The small molecule below binds the protein below.
Small molecule (SMILES): CC(C)Oc1cc2c(-c3ccc(C#N)cc3)cccc2cc1C(N)=O

Binding-site contacts:
Ligand atom C19 contacts residue ASN179 of chain 1.A at 3.9 Å.
Ligand atom O24 contacts residue TYR127 of chain 1.A at 3.6 Å.
Ligand atom O24 contacts residue MET128 of chain 1.A at 2.6 Å (h-bond).
Ligand atom N25 contacts residue LEU181 of chain 1.A at 3.8 Å.
Ligand atom N25 contacts residue VAL126 of chain 1.A at 3.1 Å (h-bond).
Ligand atom C18 contacts residue GLU57 of chain 1.A at 3.8 Å.
Ligand atom C1 contacts residue TYR125 of chain 1.A at 3.5 Å (hydrophobic).
Ligand atom C2 contacts residue LEU181 of chain 1.A at 3.8 Å (hydrophobic).
Ligand atom N20 contacts residue LYS176 of chain 1.A at 2.9 Å (salt-bridge).
Ligand atom C15 contacts residue ASN179 of chain 1.A at 3.7 Å.
Ligand atom C23 contacts residue LEU181 of chain 1.A at 3.9 Å (hydrophobic).
Ligand atom C17 contacts residue GLY58 of chain 1.A at 3.8 Å.
Ligand atom O24 contacts residue VAL126 of chain 1.A at 4.0 Å.
Ligand atom O4 contacts residue LEU181 of chain 1.A at 3.2 Å.
Ligand atom C15 contacts residue ALA178 of chain 1.A at 3.0 Å (hydrophobic).
Ligand atom N25 contacts residue MET128 of chain 1.A at 3.8 Å.
Ligand atom C22 contacts residue LEU181 of chain 1.A at 3.6 Å (hydrophobic).
Ligand atom N25 contacts residue ALA74 of chain 1.A at 3.1 Å.
Ligand atom C23 contacts residue MET128 of chain 1.A at 3.6 Å (hydrophobic).
Ligand atom C10 contacts residue MET55 of chain 1.A at 3.9 Å (hydrophobic).
Ligand atom C5 contacts residue VAL63 of chain 1.A at 3.8 Å (hydrophobic).
Ligand atom O24 contacts residue ALA74 of chain 1.A at 3.7 Å.
Ligand atom C17 contacts residue GLU57 of chain 1.A at 3.3 Å.
Ligand atom C10 contacts residue ASP135 of chain 1.A at 3.8 Å.
Ligand atom C19 contacts residue LYS176 of chain 1.A at 3.9 Å.
Ligand atom C5 contacts residue LEU181 of chain 1.A at 3.4 Å (hydrophobic).
Ligand atom C3 contacts residue TYR125 of chain 1.A at 3.9 Å (hydrophobic).
Ligand atom C7 contacts residue LEU181 of chain 1.A at 4.0 Å (hydrophobic).
Ligand atom C23 contacts residue ALA74 of chain 1.A at 3.4 Å (hydrophobic).
Ligand atom C3 contacts residue VAL63 of chain 1.A at 3.6 Å (hydrophobic).
Ligand atom C6 contacts residue VAL63 of chain 1.A at 3.8 Å (hydrophobic).
Ligand atom N20 contacts residue GLY58 of chain 1.A at 4.0 Å.
Ligand atom C1 contacts residue SER191 of chain 1.A at 4.0 Å.
Ligand atom C23 contacts residue VAL126 of chain 1.A at 4.0 Å (hydrophobic).
Ligand atom C3 contacts residue LYS76 of chain 1.A at 3.9 Å.
Ligand atom C9 contacts residue GLY131 of chain 1.A at 3.7 Å.
Ligand atom C18 contacts residue VAL63 of chain 1.A at 3.7 Å (hydrophobic).
Ligand atom C1 contacts residue LEU181 of chain 1.A at 3.8 Å (hydrophobic).
Ligand atom C6 contacts residue LEU181 of chain 1.A at 3.9 Å (hydrophobic).
Ligand atom C14 contacts residue ALA178 of chain 1.A at 3.1 Å (hydrophobic).

Sequence of chain 1.A:
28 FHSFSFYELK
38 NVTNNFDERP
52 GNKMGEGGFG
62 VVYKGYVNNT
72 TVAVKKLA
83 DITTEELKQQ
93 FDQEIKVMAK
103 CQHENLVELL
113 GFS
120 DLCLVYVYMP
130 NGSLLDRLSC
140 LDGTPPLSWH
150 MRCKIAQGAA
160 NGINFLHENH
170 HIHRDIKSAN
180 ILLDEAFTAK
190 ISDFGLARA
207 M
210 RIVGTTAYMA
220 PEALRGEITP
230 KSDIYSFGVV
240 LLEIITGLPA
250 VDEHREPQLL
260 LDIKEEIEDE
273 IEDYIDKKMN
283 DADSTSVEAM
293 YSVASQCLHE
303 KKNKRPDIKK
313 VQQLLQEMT